This protein binds this small molecule.
Small molecule (SMILES): C[C@@H]1Nc2nc(N)[nH]c(=O)c2[N+]2=CN(c3ccc(C[C@H](O)[C@H](O)[C@H](O)CO[C@H]4O[C@H](CO[P](=O)(O)O[C@@H](CCC(=O)O)C(=O)O)[C@@H](O)[C@H]4O)cc3)[C@H](C)[C@@H]12

Binding-site contacts:
Ligand atom C4 contacts residue LEU125 of chain 1.J at 3.6 Å (hydrophobic).
Ligand atom O3J contacts residue ARG129 of chain 1.J at 3.2 Å (salt-bridge).
Ligand atom N1 contacts residue ASN13 of chain 1.J at 3.0 Å (h-bond).
Ligand atom OX4 contacts residue ARG128 of chain 1.J at 3.4 Å (salt-bridge).
Ligand atom N1 contacts residue ASN141 of chain 1.J at 3.2 Å (h-bond).
Ligand atom C7M contacts residue GLU26 of chain 1.G at 3.1 Å.
Ligand atom N3 contacts residue ASN13 of chain 1.J at 3.3 Å (h-bond).
Ligand atom C4A contacts residue ASN13 of chain 1.J at 3.6 Å.
Ligand atom C13 contacts residue ARG27 of chain 1.G at 3.3 Å.
Ligand atom C9 contacts residue GLU26 of chain 1.G at 3.5 Å.
Ligand atom C12 contacts residue ARG27 of chain 1.G at 3.5 Å.
Ligand atom OX5 contacts residue ARG128 of chain 1.J at 3.0 Å (salt-bridge).
Ligand atom O2J contacts residue ARG129 of chain 1.J at 2.9 Å (salt-bridge).
Ligand atom OX2 contacts residue ALA127 of chain 1.J at 2.8 Å (h-bond).
Ligand atom NA2 contacts residue ASN141 of chain 1.J at 2.9 Å (h-bond).
Ligand atom C13 contacts residue ALA127 of chain 1.J at 3.4 Å (hydrophobic).
Ligand atom N5 contacts residue LEU125 of chain 1.J at 3.5 Å.
Ligand atom NA2 contacts residue GLY15 of chain 1.J at 3.4 Å (h-bond).
Ligand atom C2 contacts residue ASN141 of chain 1.J at 3.6 Å.
Ligand atom C4 contacts residue ASN13 of chain 1.J at 3.5 Å.
Ligand atom C12 contacts residue ALA127 of chain 1.J at 3.5 Å (hydrophobic).
Ligand atom O3J contacts residue ARG128 of chain 1.J at 3.1 Å.
Ligand atom CX2 contacts residue ALA127 of chain 1.J at 3.4 Å (hydrophobic).
Ligand atom OH4 contacts residue LEU125 of chain 1.J at 3.2 Å (h-bond).
Ligand atom OX2 contacts residue CYS221 of chain 1.J at 3.1 Å.
Ligand atom O4J contacts residue ARG128 of chain 1.J at 3.3 Å (salt-bridge).
Ligand atom C14 contacts residue ALA127 of chain 1.J at 3.6 Å (hydrophobic).
Ligand atom O3J contacts residue GLU130 of chain 1.J at 2.6 Å (salt-bridge).
Ligand atom C2 contacts residue ASN13 of chain 1.J at 3.4 Å.
Ligand atom OH4 contacts residue MET124 of chain 1.J at 3.3 Å.
Ligand atom C7 contacts residue GLU26 of chain 1.G at 3.4 Å.
Ligand atom C3J contacts residue GLU130 of chain 1.J at 3.5 Å.
Ligand atom C9M contacts residue ARG27 of chain 1.G at 3.5 Å.
Ligand atom C2J contacts residue ARG129 of chain 1.J at 3.6 Å.
Ligand atom OX4 contacts residue CYS221 of chain 1.J at 3.4 Å (h-bond).
Ligand atom NA2 contacts residue LEU144 of chain 1.J at 3.6 Å.
Ligand atom C8A contacts residue LEU125 of chain 1.J at 3.5 Å (hydrophobic).
Ligand atom C4A contacts residue LEU125 of chain 1.J at 3.4 Å (hydrophobic).
Ligand atom C8A contacts residue ASN13 of chain 1.J at 3.6 Å.
Ligand atom C4J contacts residue TYR230 of chain 1.J at 3.5 Å (hydrophobic).

Sequence of chain 1.J:
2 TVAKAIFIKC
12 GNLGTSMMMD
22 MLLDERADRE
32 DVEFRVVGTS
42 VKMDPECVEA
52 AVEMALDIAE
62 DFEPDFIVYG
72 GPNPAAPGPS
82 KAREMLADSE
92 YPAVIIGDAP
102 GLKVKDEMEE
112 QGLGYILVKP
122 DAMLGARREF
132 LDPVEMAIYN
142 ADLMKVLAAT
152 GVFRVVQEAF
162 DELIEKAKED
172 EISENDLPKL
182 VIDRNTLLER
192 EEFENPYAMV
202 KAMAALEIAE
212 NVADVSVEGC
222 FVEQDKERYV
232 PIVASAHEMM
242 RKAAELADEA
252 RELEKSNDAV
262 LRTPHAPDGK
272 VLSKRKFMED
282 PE

Sequence of chain 1.G:
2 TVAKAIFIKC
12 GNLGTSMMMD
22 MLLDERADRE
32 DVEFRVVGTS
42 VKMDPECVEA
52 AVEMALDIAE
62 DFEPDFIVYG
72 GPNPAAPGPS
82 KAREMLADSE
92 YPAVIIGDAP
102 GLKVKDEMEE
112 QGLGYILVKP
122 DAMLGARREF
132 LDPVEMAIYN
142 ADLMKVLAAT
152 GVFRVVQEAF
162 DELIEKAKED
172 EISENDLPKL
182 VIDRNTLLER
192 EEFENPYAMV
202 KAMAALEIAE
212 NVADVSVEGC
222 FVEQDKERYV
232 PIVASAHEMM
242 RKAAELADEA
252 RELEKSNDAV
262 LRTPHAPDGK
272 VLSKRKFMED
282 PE